The small molecule below binds the protein below.
Small molecule (SMILES): CC(=O)N[C@H]1[C@H](O[C@H]2[C@H](O)[C@@H](NC(C)=O)CO[C@@H]2CO)O[C@H](CO)[C@@H](O[C@H]2O[C@H](CO[C@H]3O[C@H](CO)[C@@H](O)[C@H](O[C@H]4O[C@H](CO)[C@@H](O)[C@H](O)[C@@H]4O)[C@@H]3O)[C@@H](O)[C@H](O[C@H]3O[C@H](CO)[C@@H](O)[C@H](O)[C@@H]3O)[C@@H]2O)[C@@H]1O

Sequence of chain 1.B:
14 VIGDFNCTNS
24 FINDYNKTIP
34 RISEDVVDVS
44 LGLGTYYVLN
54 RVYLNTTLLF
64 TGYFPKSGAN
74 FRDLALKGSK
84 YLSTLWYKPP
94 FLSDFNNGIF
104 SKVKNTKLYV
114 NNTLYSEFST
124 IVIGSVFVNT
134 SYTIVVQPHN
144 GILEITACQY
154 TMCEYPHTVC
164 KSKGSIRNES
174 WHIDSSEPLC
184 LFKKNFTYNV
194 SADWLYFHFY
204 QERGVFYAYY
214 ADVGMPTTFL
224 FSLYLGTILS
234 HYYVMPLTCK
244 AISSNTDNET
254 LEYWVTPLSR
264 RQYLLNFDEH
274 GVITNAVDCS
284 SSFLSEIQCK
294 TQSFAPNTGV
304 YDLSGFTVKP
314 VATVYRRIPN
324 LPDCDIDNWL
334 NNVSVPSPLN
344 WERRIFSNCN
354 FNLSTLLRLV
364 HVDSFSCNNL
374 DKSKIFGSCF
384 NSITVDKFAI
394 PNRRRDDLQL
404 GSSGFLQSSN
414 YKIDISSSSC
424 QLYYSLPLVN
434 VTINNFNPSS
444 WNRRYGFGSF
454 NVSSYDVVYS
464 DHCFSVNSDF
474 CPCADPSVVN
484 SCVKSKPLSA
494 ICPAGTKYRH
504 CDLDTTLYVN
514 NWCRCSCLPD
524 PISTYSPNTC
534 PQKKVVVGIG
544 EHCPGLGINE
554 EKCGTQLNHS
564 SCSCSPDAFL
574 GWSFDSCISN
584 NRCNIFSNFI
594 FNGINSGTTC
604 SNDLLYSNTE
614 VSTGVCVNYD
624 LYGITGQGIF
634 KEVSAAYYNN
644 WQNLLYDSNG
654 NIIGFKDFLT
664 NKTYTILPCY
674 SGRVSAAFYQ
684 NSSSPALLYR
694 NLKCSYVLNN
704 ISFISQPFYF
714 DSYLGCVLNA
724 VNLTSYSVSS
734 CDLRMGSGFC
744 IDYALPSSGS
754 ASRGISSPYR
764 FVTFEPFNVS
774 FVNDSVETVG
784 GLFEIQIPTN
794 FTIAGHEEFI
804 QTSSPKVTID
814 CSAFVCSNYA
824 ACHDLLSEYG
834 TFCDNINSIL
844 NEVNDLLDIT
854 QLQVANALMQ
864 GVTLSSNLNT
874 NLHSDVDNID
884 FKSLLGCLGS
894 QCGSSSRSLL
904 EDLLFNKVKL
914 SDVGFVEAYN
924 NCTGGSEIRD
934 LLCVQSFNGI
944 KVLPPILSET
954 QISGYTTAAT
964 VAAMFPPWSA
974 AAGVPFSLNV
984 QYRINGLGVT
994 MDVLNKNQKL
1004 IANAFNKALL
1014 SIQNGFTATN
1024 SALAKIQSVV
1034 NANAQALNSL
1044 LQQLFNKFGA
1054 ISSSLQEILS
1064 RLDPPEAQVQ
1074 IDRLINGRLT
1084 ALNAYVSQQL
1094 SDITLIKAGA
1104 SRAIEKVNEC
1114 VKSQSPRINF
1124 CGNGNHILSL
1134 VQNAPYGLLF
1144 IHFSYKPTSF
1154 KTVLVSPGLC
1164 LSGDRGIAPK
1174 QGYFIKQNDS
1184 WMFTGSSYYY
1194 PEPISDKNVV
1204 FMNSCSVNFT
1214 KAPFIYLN

Binding-site contacts:
Ligand atom O6 contacts residue SER563 of chain 1.B at 4.3 Å.
Ligand atom C7 contacts residue THR154 of chain 1.C at 4.2 Å.
Ligand atom O6 contacts residue SER564 of chain 1.B at 4.2 Å.
Ligand atom C2 contacts residue ASN132 of chain 1.C at 2.5 Å.
Ligand atom N2 contacts residue ASN132 of chain 1.C at 2.9 Å (h-bond).
Ligand atom C2 contacts residue THR154 of chain 1.C at 4.3 Å.
Ligand atom C6 contacts residue PHE18 of chain 1.C at 4.2 Å (hydrophobic).
Ligand atom C3 contacts residue ASN132 of chain 1.C at 3.8 Å.
Ligand atom O6 contacts residue HIS562 of chain 1.B at 4.4 Å.
Ligand atom O7 contacts residue THR154 of chain 1.C at 3.4 Å (h-bond).
Ligand atom C5 contacts residue ASN132 of chain 1.C at 3.7 Å.
Ligand atom O5 contacts residue THR154 of chain 1.C at 3.9 Å.
Ligand atom C6 contacts residue ILE494 of chain 1.B at 3.8 Å (hydrophobic).
Ligand atom C4 contacts residue ASN132 of chain 1.C at 4.2 Å.
Ligand atom O6 contacts residue ASP17 of chain 1.C at 2.9 Å (salt-bridge).
Ligand atom C5 contacts residue PHE18 of chain 1.C at 4.0 Å (hydrophobic).
Ligand atom C1 contacts residue ASN132 of chain 1.C at 1.4 Å.
Ligand atom O7 contacts residue ASN132 of chain 1.C at 3.6 Å (h-bond).
Ligand atom O4 contacts residue NAG1 of chain 1.AB at 3.6 Å.
Ligand atom C1 contacts residue PHE18 of chain 1.C at 4.2 Å (hydrophobic).
Ligand atom C7 contacts residue ASN132 of chain 1.C at 3.4 Å.
Ligand atom C6 contacts residue ASP17 of chain 1.C at 3.8 Å.
Ligand atom O5 contacts residue ASN132 of chain 1.C at 2.4 Å (h-bond).
Ligand atom C4 contacts residue PHE18 of chain 1.C at 4.1 Å (hydrophobic).
Ligand atom O3 contacts residue PHE18 of chain 1.C at 4.2 Å.
Ligand atom O5 contacts residue PHE18 of chain 1.C at 4.0 Å.
Ligand atom O7 contacts residue ASP177 of chain 1.C at 4.0 Å.
Ligand atom C1 contacts residue THR154 of chain 1.C at 4.2 Å.
Ligand atom O6 contacts residue ILE494 of chain 1.B at 4.2 Å.

Sequence of chain 1.C:
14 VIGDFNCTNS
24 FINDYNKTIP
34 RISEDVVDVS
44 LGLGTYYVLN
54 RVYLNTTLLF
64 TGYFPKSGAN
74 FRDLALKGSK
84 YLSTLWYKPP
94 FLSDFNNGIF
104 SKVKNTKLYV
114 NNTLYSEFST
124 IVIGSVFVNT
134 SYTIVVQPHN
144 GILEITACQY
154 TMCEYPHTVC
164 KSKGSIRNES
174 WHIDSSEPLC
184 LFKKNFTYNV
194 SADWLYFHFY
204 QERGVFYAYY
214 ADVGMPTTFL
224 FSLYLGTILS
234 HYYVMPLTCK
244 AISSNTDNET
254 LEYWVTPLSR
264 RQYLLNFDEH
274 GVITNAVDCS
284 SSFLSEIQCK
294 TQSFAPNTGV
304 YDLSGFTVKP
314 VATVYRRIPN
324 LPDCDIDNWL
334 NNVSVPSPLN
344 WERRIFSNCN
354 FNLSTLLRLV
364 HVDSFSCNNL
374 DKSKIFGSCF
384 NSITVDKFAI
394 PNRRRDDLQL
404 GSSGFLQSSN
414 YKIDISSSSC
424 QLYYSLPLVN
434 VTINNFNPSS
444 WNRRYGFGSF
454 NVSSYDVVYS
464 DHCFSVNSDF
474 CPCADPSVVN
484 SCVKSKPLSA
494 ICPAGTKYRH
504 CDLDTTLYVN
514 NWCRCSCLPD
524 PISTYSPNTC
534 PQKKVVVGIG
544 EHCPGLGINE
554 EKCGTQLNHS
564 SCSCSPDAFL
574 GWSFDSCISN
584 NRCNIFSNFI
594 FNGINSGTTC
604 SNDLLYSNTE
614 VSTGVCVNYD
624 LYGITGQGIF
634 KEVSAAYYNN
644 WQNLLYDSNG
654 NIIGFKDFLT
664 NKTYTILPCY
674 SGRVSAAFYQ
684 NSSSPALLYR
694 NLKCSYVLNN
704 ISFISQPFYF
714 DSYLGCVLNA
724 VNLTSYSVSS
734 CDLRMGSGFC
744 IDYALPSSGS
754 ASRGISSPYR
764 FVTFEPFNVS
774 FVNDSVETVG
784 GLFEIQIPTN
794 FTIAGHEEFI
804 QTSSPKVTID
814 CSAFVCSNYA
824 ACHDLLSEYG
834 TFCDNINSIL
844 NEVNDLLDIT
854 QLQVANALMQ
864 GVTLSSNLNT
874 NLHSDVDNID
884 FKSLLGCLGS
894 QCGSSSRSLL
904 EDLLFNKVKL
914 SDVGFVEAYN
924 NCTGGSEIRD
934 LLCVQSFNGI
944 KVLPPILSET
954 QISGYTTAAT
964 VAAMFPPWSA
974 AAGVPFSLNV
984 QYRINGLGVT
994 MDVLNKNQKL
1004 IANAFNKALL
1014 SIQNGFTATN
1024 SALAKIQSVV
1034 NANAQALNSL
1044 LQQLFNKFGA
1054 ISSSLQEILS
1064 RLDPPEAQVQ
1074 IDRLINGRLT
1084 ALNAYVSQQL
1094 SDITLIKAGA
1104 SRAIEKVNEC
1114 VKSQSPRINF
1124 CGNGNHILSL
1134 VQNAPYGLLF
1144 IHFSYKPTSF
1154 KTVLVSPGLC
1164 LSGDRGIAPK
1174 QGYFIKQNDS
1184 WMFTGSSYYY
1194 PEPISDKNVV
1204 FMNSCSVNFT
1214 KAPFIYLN